Sequence of chain 1.A:
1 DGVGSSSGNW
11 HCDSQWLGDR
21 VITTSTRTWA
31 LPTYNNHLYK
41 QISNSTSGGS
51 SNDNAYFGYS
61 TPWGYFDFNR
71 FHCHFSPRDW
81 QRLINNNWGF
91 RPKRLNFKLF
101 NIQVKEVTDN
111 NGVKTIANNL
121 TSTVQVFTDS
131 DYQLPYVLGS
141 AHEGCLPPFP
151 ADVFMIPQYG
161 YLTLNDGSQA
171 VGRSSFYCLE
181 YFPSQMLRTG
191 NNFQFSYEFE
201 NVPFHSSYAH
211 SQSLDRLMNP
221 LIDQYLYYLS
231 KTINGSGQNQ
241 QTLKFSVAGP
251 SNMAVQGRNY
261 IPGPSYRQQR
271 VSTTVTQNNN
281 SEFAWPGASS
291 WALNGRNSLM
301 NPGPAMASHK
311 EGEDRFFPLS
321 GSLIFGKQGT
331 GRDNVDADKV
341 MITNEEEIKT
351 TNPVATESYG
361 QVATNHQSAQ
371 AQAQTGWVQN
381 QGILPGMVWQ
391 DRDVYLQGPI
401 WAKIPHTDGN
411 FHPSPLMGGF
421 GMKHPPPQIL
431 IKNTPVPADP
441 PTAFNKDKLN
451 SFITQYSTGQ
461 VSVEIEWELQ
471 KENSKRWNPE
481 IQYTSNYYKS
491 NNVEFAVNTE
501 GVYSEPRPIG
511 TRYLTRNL

Binding-site contacts:
Ligand atom O2 contacts residue ASN252 of chain 1.I at 3.1 Å (h-bond).
Ligand atom C1 contacts residue TRP285 of chain 1.A at 3.5 Å (hydrophobic).
Ligand atom O3 contacts residue TRP285 of chain 1.A at 3.9 Å.
Ligand atom C4 contacts residue TRP285 of chain 1.A at 4.0 Å (hydrophobic).
Ligand atom O1 contacts residue VAL255 of chain 1.I at 4.0 Å.
Ligand atom O2 contacts residue VAL255 of chain 1.I at 3.9 Å.
Ligand atom O1 contacts residue TRP285 of chain 1.A at 3.1 Å.
Ligand atom O4 contacts residue TRP285 of chain 1.A at 3.2 Å.
Ligand atom C3 contacts residue TRP285 of chain 1.A at 4.0 Å (hydrophobic).
Ligand atom C6 contacts residue TRP285 of chain 1.A at 3.4 Å (hydrophobic).
Ligand atom O1 contacts residue ALA254 of chain 1.I at 4.3 Å.
Ligand atom O5 contacts residue TRP285 of chain 1.A at 3.1 Å (h-bond).
Ligand atom O1 contacts residue ASN252 of chain 1.I at 4.2 Å.
Ligand atom C5 contacts residue TRP285 of chain 1.A at 3.7 Å (hydrophobic).
Ligand atom C2 contacts residue TRP285 of chain 1.A at 3.5 Å (hydrophobic).
Ligand atom O6 contacts residue TRP285 of chain 1.A at 3.2 Å (h-bond).
Ligand atom C2 contacts residue ASN252 of chain 1.I at 4.4 Å.
Ligand atom O2 contacts residue TRP285 of chain 1.A at 4.3 Å.

The small molecule below binds the protein below.
Small molecule (SMILES): OC[C@H]1O[C@@H](O)[C@H](O)[C@@H](O)[C@H]1O

Sequence of chain 1.I:
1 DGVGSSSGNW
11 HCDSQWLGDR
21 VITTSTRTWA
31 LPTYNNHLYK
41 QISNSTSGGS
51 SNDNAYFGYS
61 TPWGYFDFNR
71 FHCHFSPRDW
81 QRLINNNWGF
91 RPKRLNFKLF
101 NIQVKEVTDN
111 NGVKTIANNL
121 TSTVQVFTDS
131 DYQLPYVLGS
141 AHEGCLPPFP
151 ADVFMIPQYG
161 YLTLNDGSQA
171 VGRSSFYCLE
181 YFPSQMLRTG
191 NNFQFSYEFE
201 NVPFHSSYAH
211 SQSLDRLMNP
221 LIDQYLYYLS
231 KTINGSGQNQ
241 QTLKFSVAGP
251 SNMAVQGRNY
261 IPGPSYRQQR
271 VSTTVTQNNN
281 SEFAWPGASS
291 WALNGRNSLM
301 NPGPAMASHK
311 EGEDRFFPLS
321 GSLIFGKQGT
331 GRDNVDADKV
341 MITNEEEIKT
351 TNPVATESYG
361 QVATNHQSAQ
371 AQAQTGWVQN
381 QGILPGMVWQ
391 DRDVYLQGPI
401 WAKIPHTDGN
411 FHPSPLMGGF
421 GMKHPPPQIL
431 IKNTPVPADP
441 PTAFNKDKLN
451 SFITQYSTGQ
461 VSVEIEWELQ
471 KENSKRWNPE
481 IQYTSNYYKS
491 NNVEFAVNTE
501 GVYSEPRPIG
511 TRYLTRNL